This protein binds this small molecule.
Small molecule (SMILES): O=C(CCCN1CCC(O)(c2ccc(Cl)cc2)CC1)c1ccc(F)cc1

Binding-site contacts:
Ligand atom C04 contacts residue MET85 of chain 2.A at 4.1 Å (hydrophobic).
Ligand atom C17 contacts residue PHE422 of chain 2.A at 4.3 Å (hydrophobic).
Ligand atom C16 contacts residue GLU421 of chain 2.A at 3.8 Å.
Ligand atom C05 contacts residue SER103 of chain 2.A at 3.6 Å.
Ligand atom C02 contacts residue TRP56 of chain 2.A at 4.0 Å (hydrophobic).
Ligand atom C07 contacts residue PHE104 of chain 2.A at 3.9 Å (hydrophobic).
Ligand atom C07 contacts residue SER103 of chain 2.A at 4.0 Å.
Ligand atom C06 contacts residue TRP56 of chain 2.A at 4.0 Å (hydrophobic).
Ligand atom F26 contacts residue TRP33 of chain 2.A at 3.9 Å.
Ligand atom C04 contacts residue LEU83 of chain 2.A at 3.9 Å (hydrophobic).
Ligand atom C09 contacts residue PHE422 of chain 2.A at 3.4 Å (hydrophobic).
Ligand atom C03 contacts residue ARG57 of chain 2.A at 4.0 Å.
Ligand atom C06 contacts residue PHE104 of chain 2.A at 3.6 Å (hydrophobic).
Ligand atom C03 contacts residue LEU83 of chain 2.A at 4.0 Å (hydrophobic).
Ligand atom C17 contacts residue TRP56 of chain 2.A at 4.0 Å (hydrophobic).
Ligand atom F26 contacts residue ALA53 of chain 2.A at 3.7 Å.
Ligand atom C06 contacts residue SER103 of chain 2.A at 4.2 Å.
Ligand atom C05 contacts residue PHE104 of chain 2.A at 4.2 Å (hydrophobic).
Ligand atom F26 contacts residue TRP56 of chain 2.A at 4.1 Å.
Ligand atom C03 contacts residue ALA53 of chain 2.A at 3.8 Å (hydrophobic).
Ligand atom C04 contacts residue TRP56 of chain 2.A at 3.9 Å (hydrophobic).
Ligand atom C01 contacts residue TRP56 of chain 2.A at 4.0 Å (hydrophobic).
Ligand atom F26 contacts residue VAL60 of chain 2.A at 3.8 Å.
Ligand atom O08 contacts residue ILE48 of chain 2.A at 3.9 Å.
Ligand atom O08 contacts residue PHE104 of chain 2.A at 3.7 Å.
Ligand atom F26 contacts residue ARG57 of chain 2.A at 3.2 Å.
Ligand atom C05 contacts residue MET85 of chain 2.A at 4.1 Å (hydrophobic).
Ligand atom C03 contacts residue TRP56 of chain 2.A at 3.9 Å (hydrophobic).
Ligand atom C10 contacts residue PHE422 of chain 2.A at 3.6 Å (hydrophobic).
Ligand atom C02 contacts residue ALA53 of chain 2.A at 3.3 Å (hydrophobic).
Ligand atom C09 contacts residue TRP56 of chain 2.A at 3.8 Å (hydrophobic).
Ligand atom C02 contacts residue PHE104 of chain 2.A at 3.8 Å (hydrophobic).
Ligand atom C01 contacts residue ALA53 of chain 2.A at 3.9 Å (hydrophobic).
Ligand atom C11 contacts residue TRP56 of chain 2.A at 3.7 Å (hydrophobic).
Ligand atom C07 contacts residue ILE48 of chain 2.A at 4.2 Å (hydrophobic).
Ligand atom C05 contacts residue TRP56 of chain 2.A at 3.9 Å (hydrophobic).
Ligand atom C01 contacts residue PHE104 of chain 2.A at 3.4 Å (hydrophobic).
Ligand atom C09 contacts residue SER103 of chain 2.A at 3.6 Å.
Ligand atom F26 contacts residue LEU83 of chain 2.A at 3.7 Å.
Ligand atom C17 contacts residue GLU421 of chain 2.A at 3.2 Å.

Sequence of chain 2.A:
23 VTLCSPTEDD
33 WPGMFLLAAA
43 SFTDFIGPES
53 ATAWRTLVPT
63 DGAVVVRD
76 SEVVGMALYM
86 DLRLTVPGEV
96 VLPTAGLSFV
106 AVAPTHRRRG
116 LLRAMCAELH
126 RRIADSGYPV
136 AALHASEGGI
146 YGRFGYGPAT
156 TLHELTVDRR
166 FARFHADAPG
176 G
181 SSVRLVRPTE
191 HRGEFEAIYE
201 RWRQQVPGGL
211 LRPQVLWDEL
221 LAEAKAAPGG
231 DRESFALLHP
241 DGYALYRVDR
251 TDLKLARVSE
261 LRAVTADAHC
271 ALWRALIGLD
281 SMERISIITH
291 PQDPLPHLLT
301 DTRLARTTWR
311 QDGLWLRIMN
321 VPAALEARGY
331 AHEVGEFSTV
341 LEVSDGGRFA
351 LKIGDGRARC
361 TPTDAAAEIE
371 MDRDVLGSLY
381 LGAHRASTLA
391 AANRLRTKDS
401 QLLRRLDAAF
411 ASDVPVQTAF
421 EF